Sequence of chain 1.A:
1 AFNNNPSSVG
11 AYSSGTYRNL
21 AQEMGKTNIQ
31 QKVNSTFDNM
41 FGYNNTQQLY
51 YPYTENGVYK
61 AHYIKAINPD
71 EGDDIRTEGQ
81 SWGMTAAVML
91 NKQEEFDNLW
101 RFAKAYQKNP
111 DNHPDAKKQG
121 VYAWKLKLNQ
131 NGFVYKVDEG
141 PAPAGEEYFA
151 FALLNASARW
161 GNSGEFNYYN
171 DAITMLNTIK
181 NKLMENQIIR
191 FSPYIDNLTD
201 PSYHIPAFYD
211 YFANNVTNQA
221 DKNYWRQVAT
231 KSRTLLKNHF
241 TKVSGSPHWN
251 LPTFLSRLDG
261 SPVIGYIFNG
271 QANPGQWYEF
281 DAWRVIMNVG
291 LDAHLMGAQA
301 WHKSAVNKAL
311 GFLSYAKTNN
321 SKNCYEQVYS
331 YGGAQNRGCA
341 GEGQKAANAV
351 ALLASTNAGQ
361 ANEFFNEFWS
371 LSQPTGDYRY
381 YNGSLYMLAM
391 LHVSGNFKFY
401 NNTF

The protein below binds the small molecule below.
Small molecule (SMILES): O[C@@H]1[C@@H](O)[C@H](O[C@@H]2CO[C@@H](O[C@@H]3CO[C@@H](O[C@@H]4CO[C@@H](O[C@@H]5CO[C@@H](O)[C@H](O)[C@H]5O)[C@H](O)[C@H]4O)[C@H](O)[C@H]3O)[C@H](O)[C@H]2O)OC[C@H]1O

Binding-site contacts:
Ligand atom C3 contacts residue TYR203 of chain 1.A at 3.5 Å (hydrophobic).
Ligand atom O2 contacts residue GLY140 of chain 1.A at 3.8 Å.
Ligand atom O3 contacts residue ALA142 of chain 1.A at 3.6 Å.
Ligand atom C2 contacts residue PHE280 of chain 1.A at 3.8 Å (hydrophobic).
Ligand atom C4 contacts residue ARG76 of chain 1.A at 3.9 Å.
Ligand atom O2 contacts residue ARG284 of chain 1.A at 2.9 Å (salt-bridge).
Ligand atom C2 contacts residue ARG76 of chain 1.A at 3.8 Å.
Ligand atom C5 contacts residue TRP124 of chain 1.A at 3.6 Å (hydrophobic).
Ligand atom O4 contacts residue ASP138 of chain 1.A at 3.9 Å.
Ligand atom O2 contacts residue TYR380 of chain 1.A at 3.4 Å.
Ligand atom O3 contacts residue ARG76 of chain 1.A at 2.8 Å (salt-bridge).
Ligand atom O3 contacts residue PHE191 of chain 1.A at 3.8 Å.
Ligand atom O3 contacts residue TYR203 of chain 1.A at 2.8 Å (h-bond).
Ligand atom C3 contacts residue GLU78 of chain 1.A at 3.3 Å.
Ligand atom O2 contacts residue ASP281 of chain 1.A at 3.0 Å (salt-bridge).
Ligand atom O3 contacts residue GLU78 of chain 1.A at 2.4 Å (salt-bridge).
Ligand atom O5 contacts residue TRP124 of chain 1.A at 3.9 Å.
Ligand atom O2 contacts residue TRP124 of chain 1.A at 3.9 Å.
Ligand atom C5 contacts residue PHE280 of chain 1.A at 3.7 Å (hydrophobic).
Ligand atom C1 contacts residue TYR381 of chain 1.A at 3.9 Å (hydrophobic).
Ligand atom C2 contacts residue ASP138 of chain 1.A at 3.6 Å.
Ligand atom C5 contacts residue PRO141 of chain 1.A at 3.7 Å (hydrophobic).
Ligand atom O2 contacts residue GLU78 of chain 1.A at 3.2 Å (salt-bridge).
Ligand atom O5 contacts residue PHE280 of chain 1.A at 3.6 Å.
Ligand atom C3 contacts residue SER192 of chain 1.A at 3.9 Å.
Ligand atom C2 contacts residue ASP281 of chain 1.A at 3.7 Å.
Ligand atom O3 contacts residue TYR380 of chain 1.A at 3.5 Å.
Ligand atom O2 contacts residue ASP138 of chain 1.A at 3.0 Å (salt-bridge).
Ligand atom O5 contacts residue ALA142 of chain 1.A at 3.8 Å.
Ligand atom C2 contacts residue GLU78 of chain 1.A at 3.1 Å.
Ligand atom O1 contacts residue GLN327 of chain 1.A at 3.7 Å.
Ligand atom C5 contacts residue TYR381 of chain 1.A at 3.9 Å (hydrophobic).
Ligand atom O5 contacts residue ARG76 of chain 1.A at 3.7 Å.
Ligand atom O4 contacts residue TYR203 of chain 1.A at 3.6 Å.
Ligand atom O4 contacts residue TYR194 of chain 1.A at 3.8 Å.
Ligand atom C5 contacts residue PHE268 of chain 1.A at 3.9 Å (hydrophobic).
Ligand atom C3 contacts residue ARG76 of chain 1.A at 3.6 Å.
Ligand atom C1 contacts residue ASP281 of chain 1.A at 3.7 Å.
Ligand atom O2 contacts residue TYR381 of chain 1.A at 3.6 Å.
Ligand atom C3 contacts residue TYR381 of chain 1.A at 3.6 Å (hydrophobic).